Binding-site contacts:
Ligand atom CAU contacts residue ASP86 of chain 1.A at 4.1 Å.
Ligand atom NAQ contacts residue ALA31 of chain 1.A at 3.6 Å.
Ligand atom CAF contacts residue GLN85 of chain 1.A at 3.0 Å.
Ligand atom CAR contacts residue LEU133 of chain 1.A at 3.7 Å (hydrophobic).
Ligand atom CAL contacts residue LEU133 of chain 1.A at 3.9 Å (hydrophobic).
Ligand atom CAE contacts residue GLN85 of chain 1.A at 3.5 Å.
Ligand atom CAF contacts residue ASP84 of chain 1.A at 3.0 Å.
Ligand atom CAC contacts residue ASN144 of chain 1.A at 2.9 Å.
Ligand atom CAD contacts residue ASN144 of chain 1.A at 3.4 Å.
Ligand atom CAL contacts residue ILE10 of chain 1.A at 4.0 Å (hydrophobic).
Ligand atom NAI contacts residue LEU133 of chain 1.A at 3.9 Å.
Ligand atom CAH contacts residue LEU133 of chain 1.A at 3.9 Å (hydrophobic).
Ligand atom CAP contacts residue GLU81 of chain 1.A at 3.2 Å.
Ligand atom CAL contacts residue CYS83 of chain 1.A at 3.8 Å (hydrophobic).
Ligand atom NAQ contacts residue CYS83 of chain 1.A at 3.2 Å (h-bond).
Ligand atom OAO contacts residue GLN85 of chain 1.A at 4.1 Å.
Ligand atom NAS contacts residue CYS83 of chain 1.A at 2.7 Å (h-bond).
Ligand atom CAK contacts residue LEU133 of chain 1.A at 3.8 Å (hydrophobic).
Ligand atom CAH contacts residue ALA31 of chain 1.A at 3.8 Å (hydrophobic).
Ligand atom NAS contacts residue ILE10 of chain 1.A at 3.8 Å.
Ligand atom NAQ contacts residue LEU133 of chain 1.A at 3.8 Å.
Ligand atom CAT contacts residue ILE10 of chain 1.A at 3.8 Å (hydrophobic).
Ligand atom CAE contacts residue CYS83 of chain 1.A at 3.4 Å (hydrophobic).
Ligand atom CAF contacts residue ASP86 of chain 1.A at 3.7 Å.
Ligand atom CAE contacts residue ASP84 of chain 1.A at 3.5 Å.
Ligand atom CAP contacts residue LEU133 of chain 1.A at 3.9 Å (hydrophobic).
Ligand atom NAQ contacts residue GLU81 of chain 1.A at 3.7 Å.
Ligand atom CAP contacts residue CYS83 of chain 1.A at 4.1 Å (hydrophobic).
Ligand atom NAQ contacts residue PHE82 of chain 1.A at 4.1 Å.
Ligand atom CAU contacts residue ILE10 of chain 1.A at 3.8 Å (hydrophobic).
Ligand atom CAN contacts residue GLN85 of chain 1.A at 3.8 Å.
Ligand atom CAN contacts residue ASP86 of chain 1.A at 3.8 Å.
Ligand atom CAP contacts residue PHE80 of chain 1.A at 4.1 Å (hydrophobic).
Ligand atom CAP contacts residue ALA31 of chain 1.A at 3.3 Å (hydrophobic).
Ligand atom CAB contacts residue ASN144 of chain 1.A at 3.4 Å.
Ligand atom CAR contacts residue CYS83 of chain 1.A at 3.5 Å (hydrophobic).
Ligand atom CAD contacts residue LEU133 of chain 1.A at 3.9 Å (hydrophobic).
Ligand atom OAO contacts residue ASP86 of chain 1.A at 4.0 Å.
Ligand atom OAO contacts residue LYS89 of chain 1.A at 3.6 Å.
Ligand atom CAJ contacts residue LEU133 of chain 1.A at 3.7 Å (hydrophobic).

Sequence of chain 1.A:
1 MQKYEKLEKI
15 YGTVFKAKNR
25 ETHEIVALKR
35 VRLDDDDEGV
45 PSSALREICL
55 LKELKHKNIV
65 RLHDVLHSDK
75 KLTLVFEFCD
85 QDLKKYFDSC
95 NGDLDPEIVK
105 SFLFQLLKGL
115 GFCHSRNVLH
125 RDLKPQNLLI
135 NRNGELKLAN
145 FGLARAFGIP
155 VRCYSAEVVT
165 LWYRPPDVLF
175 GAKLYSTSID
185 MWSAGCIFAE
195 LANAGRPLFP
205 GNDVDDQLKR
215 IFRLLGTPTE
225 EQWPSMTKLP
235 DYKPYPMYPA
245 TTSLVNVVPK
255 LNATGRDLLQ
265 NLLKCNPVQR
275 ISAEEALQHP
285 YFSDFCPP

A small-molecule ligand and the protein it binds are described below.
Small molecule (SMILES): CCCCc1c(-c2ccc(O)cc2)[nH]c2nccnc12